Binding-site contacts:
Ligand atom O5 contacts residue ASN10 of chain 1.B at 2.4 Å (h-bond).
Ligand atom C7 contacts residue ASN10 of chain 1.B at 3.5 Å.
Ligand atom C5 contacts residue ASN10 of chain 1.B at 3.6 Å.
Ligand atom C2 contacts residue ASN10 of chain 1.B at 2.5 Å.
Ligand atom O7 contacts residue ASN10 of chain 1.B at 3.1 Å (h-bond).
Ligand atom O3 contacts residue ASN10 of chain 1.B at 4.0 Å.
Ligand atom C1 contacts residue ASN10 of chain 1.B at 1.4 Å.
Ligand atom C4 contacts residue ASN10 of chain 1.B at 4.2 Å.
Ligand atom C3 contacts residue ASN10 of chain 1.B at 3.7 Å.
Ligand atom O6 contacts residue GLN339 of chain 1.B at 3.7 Å.
Ligand atom C6 contacts residue ASN10 of chain 1.B at 4.5 Å.
Ligand atom N2 contacts residue ASN10 of chain 1.B at 3.2 Å (h-bond).

This small molecule binds to this protein.
Small molecule (SMILES): CC(=O)N[C@@H]1[C@@H](O)[C@H](O)[C@@H](CO)O[C@H]1O

Sequence of chain 1.B:
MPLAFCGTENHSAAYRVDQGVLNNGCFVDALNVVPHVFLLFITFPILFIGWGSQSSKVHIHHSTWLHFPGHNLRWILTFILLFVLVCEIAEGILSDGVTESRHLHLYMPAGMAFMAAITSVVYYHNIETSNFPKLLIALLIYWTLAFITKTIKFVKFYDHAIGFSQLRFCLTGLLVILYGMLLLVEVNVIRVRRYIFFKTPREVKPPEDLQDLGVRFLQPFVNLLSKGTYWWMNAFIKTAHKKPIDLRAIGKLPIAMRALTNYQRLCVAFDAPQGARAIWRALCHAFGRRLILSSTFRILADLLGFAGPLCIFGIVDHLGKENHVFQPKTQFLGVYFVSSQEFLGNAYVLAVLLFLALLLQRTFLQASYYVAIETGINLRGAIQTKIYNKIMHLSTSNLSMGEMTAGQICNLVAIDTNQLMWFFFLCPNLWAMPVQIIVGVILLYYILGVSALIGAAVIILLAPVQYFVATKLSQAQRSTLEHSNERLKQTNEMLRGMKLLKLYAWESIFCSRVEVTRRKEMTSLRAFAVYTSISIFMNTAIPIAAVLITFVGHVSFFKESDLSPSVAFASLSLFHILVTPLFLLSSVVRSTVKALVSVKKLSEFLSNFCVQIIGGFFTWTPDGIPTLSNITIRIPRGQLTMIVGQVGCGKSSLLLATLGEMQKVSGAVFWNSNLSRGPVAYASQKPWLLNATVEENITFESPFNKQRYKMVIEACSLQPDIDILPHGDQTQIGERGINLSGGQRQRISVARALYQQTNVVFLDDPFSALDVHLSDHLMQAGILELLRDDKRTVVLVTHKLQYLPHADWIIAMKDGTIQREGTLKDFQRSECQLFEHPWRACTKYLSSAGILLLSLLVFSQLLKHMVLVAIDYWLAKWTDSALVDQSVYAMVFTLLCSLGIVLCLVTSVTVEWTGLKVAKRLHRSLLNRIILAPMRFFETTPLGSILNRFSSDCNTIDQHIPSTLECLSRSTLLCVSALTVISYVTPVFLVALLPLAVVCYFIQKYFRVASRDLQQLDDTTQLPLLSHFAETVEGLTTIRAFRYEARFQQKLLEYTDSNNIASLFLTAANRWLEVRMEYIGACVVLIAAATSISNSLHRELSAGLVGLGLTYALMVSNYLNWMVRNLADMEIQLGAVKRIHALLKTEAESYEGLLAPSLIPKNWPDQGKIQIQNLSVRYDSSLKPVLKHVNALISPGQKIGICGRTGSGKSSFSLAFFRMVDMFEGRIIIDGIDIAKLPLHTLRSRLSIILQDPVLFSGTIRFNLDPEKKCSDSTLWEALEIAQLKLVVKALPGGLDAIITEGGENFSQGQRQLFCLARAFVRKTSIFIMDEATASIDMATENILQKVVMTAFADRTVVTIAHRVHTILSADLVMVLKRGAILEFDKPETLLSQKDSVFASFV